Sequence of chain 1.B:
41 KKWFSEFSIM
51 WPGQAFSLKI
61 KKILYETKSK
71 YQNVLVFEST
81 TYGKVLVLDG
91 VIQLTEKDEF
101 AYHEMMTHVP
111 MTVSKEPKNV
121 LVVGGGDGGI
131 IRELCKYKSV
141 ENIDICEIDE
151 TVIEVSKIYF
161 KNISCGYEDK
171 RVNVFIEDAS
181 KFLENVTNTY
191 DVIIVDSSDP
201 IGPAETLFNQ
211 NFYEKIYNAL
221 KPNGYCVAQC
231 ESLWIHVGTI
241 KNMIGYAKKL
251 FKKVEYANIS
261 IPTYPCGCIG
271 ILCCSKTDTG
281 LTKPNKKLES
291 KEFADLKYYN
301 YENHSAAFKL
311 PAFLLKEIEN

Binding-site contacts:
Ligand atom N contacts residue HIS103 of chain 1.B at 2.9 Å (h-bond).
Ligand atom SD contacts residue ASP127 of chain 1.B at 3.3 Å (salt-bridge).
Ligand atom C4 contacts residue ILE148 of chain 1.B at 3.6 Å (hydrophobic).
Ligand atom C2' contacts residue GLU147 of chain 1.B at 3.4 Å.
Ligand atom N contacts residue ASP196 of chain 1.B at 2.7 Å (salt-bridge).
Ligand atom C8 contacts residue SER198 of chain 1.B at 3.5 Å.
Ligand atom N6 contacts residue THR206 of chain 1.B at 3.5 Å (h-bond).
Ligand atom N7 contacts residue ALA204 of chain 1.B at 3.2 Å (h-bond).
Ligand atom CA contacts residue ASP127 of chain 1.B at 3.5 Å.
Ligand atom CA contacts residue GLN93 of chain 1.B at 3.6 Å.
Ligand atom CG contacts residue GLN93 of chain 1.B at 3.4 Å.
Ligand atom N3 contacts residue ILE148 of chain 1.B at 3.2 Å (h-bond).
Ligand atom N contacts residue ASP127 of chain 1.B at 2.5 Å (salt-bridge).
Ligand atom C4' contacts residue GLY125 of chain 1.B at 3.6 Å.
Ligand atom C1' contacts residue GLU147 of chain 1.B at 3.3 Å.
Ligand atom N6 contacts residue PRO203 of chain 1.B at 3.2 Å (h-bond).
Ligand atom C2 contacts residue ILE148 of chain 1.B at 3.4 Å (hydrophobic).
Ligand atom CB contacts residue GLN93 of chain 1.B at 3.2 Å.
Ligand atom CG contacts residue ASP196 of chain 1.B at 3.4 Å.
Ligand atom O2' contacts residue GLN72 of chain 1.B at 2.9 Å (h-bond).
Ligand atom CA contacts residue TYR102 of chain 1.B at 3.6 Å (hydrophobic).
Ligand atom CB contacts residue ASP127 of chain 1.B at 3.4 Å.
Ligand atom C4' contacts residue GLU147 of chain 1.B at 3.5 Å.
Ligand atom O3' contacts residue VAL152 of chain 1.B at 3.3 Å.
Ligand atom N3 contacts residue GLY124 of chain 1.B at 3.5 Å.
Ligand atom N1 contacts residue ALA179 of chain 1.B at 3.0 Å (h-bond).
Ligand atom O4' contacts residue GLY124 of chain 1.B at 3.4 Å.
Ligand atom C3' contacts residue GLU147 of chain 1.B at 3.6 Å.
Ligand atom N6 contacts residue LEU207 of chain 1.B at 3.6 Å.
Ligand atom CE contacts residue ASP127 of chain 1.B at 3.0 Å.
Ligand atom N7 contacts residue PRO203 of chain 1.B at 3.3 Å.
Ligand atom C5' contacts residue ASP196 of chain 1.B at 3.5 Å.
Ligand atom C2 contacts residue CYS146 of chain 1.B at 3.5 Å (hydrophobic).
Ligand atom N6 contacts residue ASP178 of chain 1.B at 2.9 Å (salt-bridge).
Ligand atom O3' contacts residue GLU147 of chain 1.B at 2.8 Å (salt-bridge).
Ligand atom O4' contacts residue ASP196 of chain 1.B at 3.6 Å.
Ligand atom CA contacts residue ASP196 of chain 1.B at 3.5 Å.
Ligand atom CA contacts residue TYR264 of chain 1.B at 3.6 Å (hydrophobic).
Ligand atom CA contacts residue HIS103 of chain 1.B at 3.5 Å.
Ligand atom O2' contacts residue GLU147 of chain 1.B at 2.5 Å (salt-bridge).

A small-molecule ligand and the protein it binds are described below.
Small molecule (SMILES): C[S@@H](CCCN)C[C@H]1O[C@@H](n2cnc3c(N)ncnc32)[C@H](O)[C@@H]1O